Binding-site contacts:
Ligand atom C contacts residue HIS403 of chain 1.C at 3.5 Å.
Ligand atom C6 contacts residue HIS403 of chain 1.C at 3.4 Å.
Ligand atom C7 contacts residue GLU424 of chain 1.C at 3.6 Å.
Ligand atom O1 contacts residue ARG420 of chain 1.C at 2.9 Å (salt-bridge).
Ligand atom C3 contacts residue GLU424 of chain 1.C at 4.2 Å.
Ligand atom BR contacts residue PRO427 of chain 1.C at 3.6 Å.
Ligand atom C1 contacts residue VAL425 of chain 1.C at 4.2 Å (hydrophobic).
Ligand atom C2 contacts residue HIS403 of chain 1.C at 3.7 Å.
Ligand atom C3 contacts residue HIS403 of chain 1.C at 4.2 Å.
Ligand atom C4 contacts residue PRO427 of chain 1.C at 4.4 Å (hydrophobic).
Ligand atom C contacts residue ILE189 of chain 1.C at 3.4 Å (hydrophobic).
Ligand atom C10 contacts residue ARG420 of chain 1.C at 4.1 Å.
Ligand atom C contacts residue VAL425 of chain 1.C at 3.5 Å (hydrophobic).
Ligand atom C6 contacts residue PRO427 of chain 1.C at 3.7 Å (hydrophobic).
Ligand atom C10 contacts residue LYS419 of chain 1.C at 3.4 Å.
Ligand atom C1 contacts residue HIS403 of chain 1.C at 3.3 Å.
Ligand atom C1 contacts residue PRO427 of chain 1.C at 4.0 Å (hydrophobic).
Ligand atom C contacts residue LEU426 of chain 1.C at 4.0 Å (hydrophobic).
Ligand atom BR contacts residue HIS403 of chain 1.C at 3.5 Å.
Ligand atom N contacts residue GLU424 of chain 1.C at 2.8 Å (salt-bridge).
Ligand atom C8 contacts residue GLU424 of chain 1.C at 3.5 Å.
Ligand atom C5 contacts residue HIS403 of chain 1.C at 3.6 Å.
Ligand atom C2 contacts residue GLU424 of chain 1.C at 3.9 Å.
Ligand atom C2 contacts residue VAL425 of chain 1.C at 4.4 Å (hydrophobic).
Ligand atom BR contacts residue LEU430 of chain 1.C at 3.9 Å.
Ligand atom C4 contacts residue HIS403 of chain 1.C at 4.0 Å.
Ligand atom C9 contacts residue GLU424 of chain 1.C at 3.5 Å.
Ligand atom C5 contacts residue PRO427 of chain 1.C at 3.8 Å (hydrophobic).
Ligand atom BR contacts residue LEU426 of chain 1.C at 3.8 Å.
Ligand atom S contacts residue ARG420 of chain 1.C at 4.2 Å.
Ligand atom C contacts residue PRO427 of chain 1.C at 4.2 Å (hydrophobic).

This protein binds this small molecule.
Small molecule (SMILES): Cc1cc(CNCCS(C)(=O)=O)ccc1Br

Sequence of chain 1.C:
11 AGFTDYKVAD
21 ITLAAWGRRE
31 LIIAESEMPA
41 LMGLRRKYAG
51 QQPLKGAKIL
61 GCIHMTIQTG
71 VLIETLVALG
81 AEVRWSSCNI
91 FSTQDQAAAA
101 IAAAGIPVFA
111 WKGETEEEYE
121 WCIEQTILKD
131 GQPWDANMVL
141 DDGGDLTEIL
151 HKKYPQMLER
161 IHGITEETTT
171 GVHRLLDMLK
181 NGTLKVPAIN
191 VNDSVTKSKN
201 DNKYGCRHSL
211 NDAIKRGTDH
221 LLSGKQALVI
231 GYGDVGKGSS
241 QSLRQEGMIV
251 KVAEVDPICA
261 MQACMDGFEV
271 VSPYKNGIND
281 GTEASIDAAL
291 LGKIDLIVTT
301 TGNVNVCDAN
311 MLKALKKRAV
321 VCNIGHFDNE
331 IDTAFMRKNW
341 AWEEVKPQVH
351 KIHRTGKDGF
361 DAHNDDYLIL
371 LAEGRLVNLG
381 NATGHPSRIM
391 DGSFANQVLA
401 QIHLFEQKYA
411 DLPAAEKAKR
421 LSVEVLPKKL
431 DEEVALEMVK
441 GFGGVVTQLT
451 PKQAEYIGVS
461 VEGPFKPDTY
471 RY